Sequence of chain 1.A:
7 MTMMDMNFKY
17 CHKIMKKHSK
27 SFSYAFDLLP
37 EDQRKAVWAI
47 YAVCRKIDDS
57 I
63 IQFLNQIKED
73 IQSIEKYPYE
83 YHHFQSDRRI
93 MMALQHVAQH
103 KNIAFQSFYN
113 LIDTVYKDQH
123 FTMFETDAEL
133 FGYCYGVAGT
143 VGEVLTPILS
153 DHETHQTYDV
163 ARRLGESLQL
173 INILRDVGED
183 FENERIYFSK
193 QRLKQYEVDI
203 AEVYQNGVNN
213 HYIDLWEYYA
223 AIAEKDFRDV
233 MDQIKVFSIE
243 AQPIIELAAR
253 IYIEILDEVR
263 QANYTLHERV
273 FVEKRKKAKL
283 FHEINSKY

A protein and the small-molecule ligand that binds it are described below.
Small molecule (SMILES): O=C(CP(=O)(O[K])O[K])NCCCc1cccc(Oc2ccccc2)c1

Binding-site contacts:
Ligand atom CAG contacts residue LEU166 of chain 1.A at 3.7 Å (hydrophobic).
Ligand atom CAP contacts residue LEU170 of chain 1.A at 4.0 Å (hydrophobic).
Ligand atom CAE contacts residue LEU166 of chain 1.A at 3.9 Å (hydrophobic).
Ligand atom OAD contacts residue ARG51 of chain 1.A at 3.0 Å (salt-bridge).
Ligand atom CAU contacts residue ALA140 of chain 1.A at 4.1 Å (hydrophobic).
Ligand atom OAB contacts residue ARG51 of chain 1.A at 4.0 Å.
Ligand atom CAK contacts residue LEU170 of chain 1.A at 3.7 Å (hydrophobic).
Ligand atom OAS contacts residue LEU170 of chain 1.A at 3.8 Å.
Ligand atom CAP contacts residue GLN171 of chain 1.A at 3.3 Å.
Ligand atom OAC contacts residue GLN171 of chain 1.A at 2.8 Å (h-bond).
Ligand atom OAS contacts residue PHE28 of chain 1.A at 3.7 Å.
Ligand atom CAL contacts residue VAL143 of chain 1.A at 3.6 Å (hydrophobic).
Ligand atom CAQ contacts residue ASP54 of chain 1.A at 3.6 Å.
Ligand atom PAX contacts residue ARG51 of chain 1.A at 4.0 Å.
Ligand atom CAP contacts residue ALA140 of chain 1.A at 3.6 Å (hydrophobic).
Ligand atom CAN contacts residue LEU170 of chain 1.A at 3.8 Å (hydrophobic).
Ligand atom CAV contacts residue LEU170 of chain 1.A at 3.6 Å (hydrophobic).
Ligand atom CAM contacts residue LEU170 of chain 1.A at 3.8 Å (hydrophobic).
Ligand atom OAA contacts residue ARG51 of chain 1.A at 2.9 Å (salt-bridge).
Ligand atom CAF contacts residue GLY167 of chain 1.A at 3.5 Å.
Ligand atom CAH contacts residue VAL143 of chain 1.A at 3.7 Å (hydrophobic).
Ligand atom CAO contacts residue GLN171 of chain 1.A at 3.8 Å.
Ligand atom CAF contacts residue GLY144 of chain 1.A at 3.5 Å.
Ligand atom CAJ contacts residue LEU170 of chain 1.A at 3.9 Å (hydrophobic).
Ligand atom CAE contacts residue ALA163 of chain 1.A at 3.8 Å (hydrophobic).
Ligand atom CAO contacts residue TYR254 of chain 1.A at 3.6 Å (hydrophobic).
Ligand atom OAB contacts residue ASP54 of chain 1.A at 3.7 Å.
Ligand atom CAN contacts residue GLN171 of chain 1.A at 3.6 Å.
Ligand atom CAO contacts residue ASN174 of chain 1.A at 4.0 Å.
Ligand atom OAC contacts residue ASN174 of chain 1.A at 3.5 Å (h-bond).
Ligand atom CAN contacts residue TYR254 of chain 1.A at 3.8 Å (hydrophobic).
Ligand atom CAW contacts residue PHE28 of chain 1.A at 3.7 Å (hydrophobic).
Ligand atom CAJ contacts residue GLY167 of chain 1.A at 3.8 Å.
Ligand atom NAR contacts residue GLN171 of chain 1.A at 2.8 Å (h-bond).
Ligand atom CAT contacts residue ARG51 of chain 1.A at 4.0 Å.
Ligand atom CAQ contacts residue GLN171 of chain 1.A at 3.4 Å.
Ligand atom CAK contacts residue PHE32 of chain 1.A at 3.8 Å (hydrophobic).
Ligand atom CAM contacts residue PHE28 of chain 1.A at 3.6 Å (hydrophobic).
Ligand atom CAT contacts residue GLN171 of chain 1.A at 3.6 Å.
Ligand atom CAF contacts residue ALA163 of chain 1.A at 3.7 Å (hydrophobic).